Sequence of chain 1.H:
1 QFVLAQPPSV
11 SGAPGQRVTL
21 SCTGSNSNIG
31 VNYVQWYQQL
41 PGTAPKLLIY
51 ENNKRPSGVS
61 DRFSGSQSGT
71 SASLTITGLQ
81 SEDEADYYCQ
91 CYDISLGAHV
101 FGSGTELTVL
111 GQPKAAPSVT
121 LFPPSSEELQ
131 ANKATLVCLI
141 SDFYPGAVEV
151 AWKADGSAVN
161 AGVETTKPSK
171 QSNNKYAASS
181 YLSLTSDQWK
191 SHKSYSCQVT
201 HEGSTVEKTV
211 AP

Binding-site contacts:
Ligand atom CG1 contacts residue GLN90 of chain 1.H at 3.2 Å.
Ligand atom CB contacts residue TYR34 of chain 1.G at 3.3 Å (hydrophobic).
Ligand atom O contacts residue HIS99 of chain 1.H at 3.5 Å.
Ligand atom C contacts residue TYR37 of chain 1.H at 3.8 Å (hydrophobic).
Ligand atom N contacts residue LEU47 of chain 1.H at 3.7 Å.
Ligand atom O contacts residue TYR50 of chain 1.H at 3.8 Å.
Ligand atom CG1 contacts residue TYR92 of chain 1.H at 3.7 Å (hydrophobic).
Ligand atom CG2 contacts residue TYR51 of chain 1.G at 3.8 Å (hydrophobic).
Ligand atom O contacts residue TYR34 of chain 1.G at 3.9 Å.
Ligand atom CB contacts residue GLY101 of chain 1.G at 3.7 Å.
Ligand atom O contacts residue GLN35 of chain 1.H at 3.8 Å.
Ligand atom CA contacts residue TYR37 of chain 1.H at 3.4 Å (hydrophobic).
Ligand atom CG2 contacts residue SER36 of chain 1.G at 3.8 Å.
Ligand atom O contacts residue TYR51 of chain 1.G at 3.0 Å (h-bond).
Ligand atom C contacts residue GLU51 of chain 1.H at 3.8 Å.
Ligand atom CG1 contacts residue THR107 of chain 1.G at 3.7 Å.
Ligand atom O contacts residue GLY101 of chain 1.G at 2.7 Å (h-bond).
Ligand atom O contacts residue GLU51 of chain 1.H at 3.6 Å.
Ligand atom CE2 contacts residue TYR33 of chain 1.H at 3.5 Å (hydrophobic).
Ligand atom CD1 contacts residue GLN90 of chain 1.H at 3.7 Å.
Ligand atom CG1 contacts residue GLY109 of chain 1.G at 3.8 Å.
Ligand atom O contacts residue ASN32 of chain 1.H at 3.7 Å.
Ligand atom O contacts residue ASP110 of chain 1.G at 3.6 Å.
Ligand atom CD1 contacts residue PHE101 of chain 1.H at 3.8 Å (hydrophobic).
Ligand atom O contacts residue GLN35 of chain 1.H at 3.8 Å.
Ligand atom N contacts residue TYR34 of chain 1.G at 3.4 Å.
Ligand atom CA contacts residue ASP110 of chain 1.G at 3.8 Å.
Ligand atom CA contacts residue TYR34 of chain 1.G at 3.6 Å (hydrophobic).
Ligand atom CG2 contacts residue HIS99 of chain 1.H at 3.8 Å.
Ligand atom CA contacts residue GLU51 of chain 1.H at 3.6 Å.
Ligand atom O contacts residue ASP100 of chain 1.G at 3.5 Å.
Ligand atom CA contacts residue TYR34 of chain 1.G at 3.7 Å (hydrophobic).
Ligand atom N contacts residue GLU51 of chain 1.H at 2.8 Å (salt-bridge).
Ligand atom O contacts residue ASP100 of chain 1.G at 3.4 Å.
Ligand atom CG2 contacts residue TRP48 of chain 1.G at 3.8 Å (hydrophobic).
Ligand atom CD1 contacts residue ILE38 of chain 1.G at 3.9 Å (hydrophobic).
Ligand atom C contacts residue GLY101 of chain 1.G at 3.8 Å.
Ligand atom CG2 contacts residue TYR50 of chain 1.H at 3.6 Å (hydrophobic).
Ligand atom CG2 contacts residue TYR92 of chain 1.H at 3.7 Å (hydrophobic).
Ligand atom CG2 contacts residue VAL102 of chain 1.G at 3.5 Å (hydrophobic).

Sequence of chain 1.G:
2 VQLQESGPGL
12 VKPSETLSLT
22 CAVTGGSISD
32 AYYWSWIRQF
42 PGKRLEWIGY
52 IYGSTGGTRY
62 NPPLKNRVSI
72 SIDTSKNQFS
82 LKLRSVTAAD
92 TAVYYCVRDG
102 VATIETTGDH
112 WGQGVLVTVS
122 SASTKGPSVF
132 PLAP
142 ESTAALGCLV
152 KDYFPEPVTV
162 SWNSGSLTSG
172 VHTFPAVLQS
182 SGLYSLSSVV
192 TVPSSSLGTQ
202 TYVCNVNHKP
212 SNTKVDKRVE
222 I

This small molecule binds to this protein.
Small molecule (SMILES): CC[C@H](C)[C@H](NC(=O)CNC(=O)[C@@H](NC(=O)[C@H](C)N)C(C)C)C(=O)NCC(=O)N[C@@H](C)C(=O)N[C@H](C(=O)N[C@H](C=O)Cc1ccccc1)C(C)C